Binding-site contacts:
Ligand atom C2 contacts residue ASN12 of chain 42.H at 3.2 Å.
Ligand atom C1 contacts residue ASN12 of chain 42.H at 2.2 Å.
Ligand atom N2 contacts residue ASN12 of chain 42.H at 3.8 Å.
Ligand atom O7 contacts residue ASN12 of chain 42.H at 3.7 Å.
Ligand atom O5 contacts residue ASN12 of chain 42.H at 2.7 Å (h-bond).
Ligand atom C7 contacts residue ASN12 of chain 42.H at 3.9 Å.
Ligand atom C5 contacts residue ASN12 of chain 42.H at 4.1 Å.

The small molecule below binds the protein below.
Small molecule (SMILES): CC(=O)N[C@H]1[C@H](O[C@H]2[C@H](O)[C@@H](NC(C)=O)CO[C@@H]2CO)O[C@H](CO)[C@@H](O)[C@@H]1O

Sequence of chain 42.H:
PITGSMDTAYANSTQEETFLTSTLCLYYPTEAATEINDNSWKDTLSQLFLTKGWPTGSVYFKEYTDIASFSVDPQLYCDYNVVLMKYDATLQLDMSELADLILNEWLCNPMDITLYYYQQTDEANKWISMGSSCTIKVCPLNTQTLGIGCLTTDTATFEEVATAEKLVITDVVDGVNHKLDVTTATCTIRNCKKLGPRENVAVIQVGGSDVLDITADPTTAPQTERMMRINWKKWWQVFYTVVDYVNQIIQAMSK